Binding-site contacts:
Ligand atom F contacts residue PHE104 of chain 5.A at 3.4 Å.
Ligand atom C6 contacts residue PHE104 of chain 5.A at 3.6 Å (hydrophobic).
Ligand atom C10 contacts residue GLU421 of chain 5.A at 3.8 Å.
Ligand atom C4 contacts residue PHE422 of chain 5.A at 3.2 Å (hydrophobic).
Ligand atom C14 contacts residue GLU421 of chain 5.A at 3.9 Å.
Ligand atom C14 contacts residue PHE422 of chain 5.A at 3.7 Å (hydrophobic).
Ligand atom C19 contacts residue LEU83 of chain 5.A at 3.8 Å (hydrophobic).
Ligand atom C19 contacts residue ALA53 of chain 5.A at 3.9 Å (hydrophobic).
Ligand atom C15 contacts residue PHE104 of chain 5.A at 3.9 Å (hydrophobic).
Ligand atom C1 contacts residue SER103 of chain 5.A at 3.5 Å.
Ligand atom C15 contacts residue TRP56 of chain 5.A at 3.8 Å (hydrophobic).
Ligand atom C13 contacts residue GLU421 of chain 5.A at 3.3 Å.
Ligand atom C5 contacts residue PHE422 of chain 5.A at 3.7 Å (hydrophobic).
Ligand atom C10 contacts residue ASP46 of chain 5.A at 3.4 Å.
Ligand atom F contacts residue VAL105 of chain 5.A at 3.8 Å.
Ligand atom C19 contacts residue ARG57 of chain 5.A at 3.9 Å.
Ligand atom C11 contacts residue GLU421 of chain 5.A at 3.3 Å.
Ligand atom N contacts residue PHE422 of chain 5.A at 3.5 Å (h-bond).
Ligand atom C20 contacts residue PHE104 of chain 5.A at 3.6 Å (hydrophobic).
Ligand atom C5 contacts residue SER103 of chain 5.A at 3.7 Å.
Ligand atom C20 contacts residue TRP56 of chain 5.A at 3.7 Å (hydrophobic).
Ligand atom C4 contacts residue SER103 of chain 5.A at 3.8 Å.
Ligand atom C13 contacts residue TRP56 of chain 5.A at 3.8 Å (hydrophobic).
Ligand atom C12 contacts residue GLU421 of chain 5.A at 3.7 Å.
Ligand atom C21 contacts residue PHE104 of chain 5.A at 3.7 Å (hydrophobic).
Ligand atom C16 contacts residue TRP56 of chain 5.A at 3.9 Å (hydrophobic).
Ligand atom C18 contacts residue TRP56 of chain 5.A at 3.8 Å (hydrophobic).
Ligand atom F contacts residue COA1 of chain 5.B at 3.2 Å.
Ligand atom C5 contacts residue COA1 of chain 5.B at 3.8 Å.
Ligand atom C6 contacts residue SER103 of chain 5.A at 3.8 Å.
Ligand atom C17 contacts residue TRP56 of chain 5.A at 3.9 Å (hydrophobic).
Ligand atom C20 contacts residue ALA53 of chain 5.A at 3.6 Å (hydrophobic).
Ligand atom C3 contacts residue PHE422 of chain 5.A at 3.8 Å (hydrophobic).
Ligand atom C7 contacts residue PHE104 of chain 5.A at 3.7 Å (hydrophobic).
Ligand atom C14 contacts residue TRP56 of chain 5.A at 3.4 Å (hydrophobic).
Ligand atom F contacts residue PHE44 of chain 5.A at 3.8 Å.
Ligand atom C21 contacts residue TRP56 of chain 5.A at 3.8 Å (hydrophobic).
Ligand atom C16 contacts residue SER103 of chain 5.A at 3.8 Å.
Ligand atom C1 contacts residue PHE422 of chain 5.A at 3.3 Å (hydrophobic).
Ligand atom O contacts residue ILE48 of chain 5.A at 3.5 Å.

A small-molecule ligand and the protein it binds are described below.
Small molecule (SMILES): Cc1ccc(C(=O)C[n+]2ccn3cccc3c2-c2ccc(F)cc2)cc1

Sequence of chain 5.A:
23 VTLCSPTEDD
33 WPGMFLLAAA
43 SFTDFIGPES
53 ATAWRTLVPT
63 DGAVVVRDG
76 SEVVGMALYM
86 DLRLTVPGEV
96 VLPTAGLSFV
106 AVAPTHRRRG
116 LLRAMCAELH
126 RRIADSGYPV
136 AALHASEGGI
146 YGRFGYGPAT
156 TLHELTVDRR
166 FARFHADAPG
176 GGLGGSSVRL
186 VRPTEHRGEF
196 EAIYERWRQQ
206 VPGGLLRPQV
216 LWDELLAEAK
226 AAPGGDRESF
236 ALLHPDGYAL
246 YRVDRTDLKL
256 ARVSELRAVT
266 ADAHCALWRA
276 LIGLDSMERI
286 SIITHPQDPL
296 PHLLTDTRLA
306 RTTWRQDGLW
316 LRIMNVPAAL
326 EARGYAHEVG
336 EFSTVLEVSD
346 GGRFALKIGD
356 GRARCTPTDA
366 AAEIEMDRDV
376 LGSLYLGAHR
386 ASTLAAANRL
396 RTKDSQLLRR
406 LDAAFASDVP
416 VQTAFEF